Sequence of chain 1.E:
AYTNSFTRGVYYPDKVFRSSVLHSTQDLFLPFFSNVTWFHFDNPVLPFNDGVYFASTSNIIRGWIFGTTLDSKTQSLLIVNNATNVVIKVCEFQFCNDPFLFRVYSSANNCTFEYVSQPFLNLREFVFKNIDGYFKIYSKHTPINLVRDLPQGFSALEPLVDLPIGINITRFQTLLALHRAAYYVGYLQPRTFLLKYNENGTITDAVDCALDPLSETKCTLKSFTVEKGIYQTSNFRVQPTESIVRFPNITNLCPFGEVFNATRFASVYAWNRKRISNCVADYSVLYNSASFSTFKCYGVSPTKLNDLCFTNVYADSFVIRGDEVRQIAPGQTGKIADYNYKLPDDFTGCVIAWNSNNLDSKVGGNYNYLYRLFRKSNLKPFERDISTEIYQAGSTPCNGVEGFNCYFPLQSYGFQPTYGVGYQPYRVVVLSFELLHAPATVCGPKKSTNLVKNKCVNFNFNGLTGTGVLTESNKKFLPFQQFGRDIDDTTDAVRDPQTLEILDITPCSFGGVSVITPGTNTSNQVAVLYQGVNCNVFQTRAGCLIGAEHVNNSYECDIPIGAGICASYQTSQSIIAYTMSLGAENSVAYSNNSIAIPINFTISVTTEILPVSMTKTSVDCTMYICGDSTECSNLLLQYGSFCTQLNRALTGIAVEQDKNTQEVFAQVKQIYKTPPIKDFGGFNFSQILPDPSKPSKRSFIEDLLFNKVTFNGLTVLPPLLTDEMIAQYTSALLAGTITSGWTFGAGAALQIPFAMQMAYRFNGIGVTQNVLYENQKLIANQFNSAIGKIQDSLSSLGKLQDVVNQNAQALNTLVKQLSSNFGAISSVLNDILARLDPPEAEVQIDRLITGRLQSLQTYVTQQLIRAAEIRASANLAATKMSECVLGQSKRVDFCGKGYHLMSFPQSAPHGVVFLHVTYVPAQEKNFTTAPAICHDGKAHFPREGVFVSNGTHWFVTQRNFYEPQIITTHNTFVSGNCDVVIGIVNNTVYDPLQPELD

Binding-site contacts:
Ligand atom C5 contacts residue ASN829 of chain 1.E at 3.7 Å.
Ligand atom C1 contacts residue ASN829 of chain 1.E at 1.4 Å.
Ligand atom O7 contacts residue ASN829 of chain 1.E at 3.1 Å (h-bond).
Ligand atom C5 contacts residue SER831 of chain 1.E at 4.5 Å.
Ligand atom C8 contacts residue ASN829 of chain 1.E at 3.7 Å.
Ligand atom C1 contacts residue SER831 of chain 1.E at 3.3 Å.
Ligand atom C3 contacts residue ASN829 of chain 1.E at 3.8 Å.
Ligand atom O5 contacts residue SER831 of chain 1.E at 4.0 Å.
Ligand atom C2 contacts residue SER831 of chain 1.E at 4.5 Å.
Ligand atom O5 contacts residue ASN829 of chain 1.E at 2.4 Å (h-bond).
Ligand atom C4 contacts residue ASN829 of chain 1.E at 4.2 Å.
Ligand atom C7 contacts residue ASN829 of chain 1.E at 3.2 Å.
Ligand atom N2 contacts residue ASN829 of chain 1.E at 2.9 Å (h-bond).
Ligand atom C2 contacts residue ASN829 of chain 1.E at 2.5 Å.

A protein and the small-molecule ligand that binds it are described below.
Small molecule (SMILES): CC(=O)N[C@@H]1[C@@H](O)[C@H](O)[C@@H](CO)O[C@H]1O